Sequence of chain 10.O:
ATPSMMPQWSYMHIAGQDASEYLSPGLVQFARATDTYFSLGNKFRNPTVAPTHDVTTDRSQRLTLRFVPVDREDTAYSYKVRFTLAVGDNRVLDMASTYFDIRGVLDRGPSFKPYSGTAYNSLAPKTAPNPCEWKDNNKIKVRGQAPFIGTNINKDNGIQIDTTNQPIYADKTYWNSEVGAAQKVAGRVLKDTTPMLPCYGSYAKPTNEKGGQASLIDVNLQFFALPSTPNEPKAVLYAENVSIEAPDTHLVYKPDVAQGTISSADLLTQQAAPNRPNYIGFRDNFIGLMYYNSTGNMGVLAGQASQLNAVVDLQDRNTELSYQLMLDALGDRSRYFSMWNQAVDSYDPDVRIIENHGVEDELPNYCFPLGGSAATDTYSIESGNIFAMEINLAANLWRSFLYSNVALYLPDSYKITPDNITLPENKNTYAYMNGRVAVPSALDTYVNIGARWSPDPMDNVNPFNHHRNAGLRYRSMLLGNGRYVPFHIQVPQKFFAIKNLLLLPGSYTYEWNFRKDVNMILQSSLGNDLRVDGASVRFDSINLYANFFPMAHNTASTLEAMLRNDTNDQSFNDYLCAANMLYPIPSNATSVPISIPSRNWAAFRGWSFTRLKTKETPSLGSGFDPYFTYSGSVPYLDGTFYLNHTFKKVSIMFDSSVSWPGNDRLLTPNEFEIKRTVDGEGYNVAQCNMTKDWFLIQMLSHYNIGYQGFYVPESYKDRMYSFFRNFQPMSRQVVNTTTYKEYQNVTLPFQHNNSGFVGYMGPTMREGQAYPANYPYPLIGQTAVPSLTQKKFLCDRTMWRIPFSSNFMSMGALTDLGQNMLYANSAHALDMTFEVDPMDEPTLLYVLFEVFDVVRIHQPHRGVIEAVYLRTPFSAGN

Binding-site contacts:
Ligand atom NH1 contacts residue MET606 of chain 10.O at 4.0 Å.
Ligand atom CB contacts residue ALA34 of chain 10.N at 4.3 Å (hydrophobic).
Ligand atom O contacts residue PRO48 of chain 10.O at 3.4 Å.
Ligand atom OG1 contacts residue THR49 of chain 10.O at 4.2 Å.
Ligand atom NH1 contacts residue PHE31 of chain 10.N at 3.0 Å.
Ligand atom NH2 contacts residue MET606 of chain 10.O at 4.2 Å.
Ligand atom O contacts residue GLY17 of chain 10.O at 4.0 Å.
Ligand atom CZ contacts residue PHE31 of chain 10.N at 4.3 Å (hydrophobic).
Ligand atom CB contacts residue THR49 of chain 10.O at 4.0 Å.
Ligand atom O contacts residue ALA34 of chain 10.N at 4.1 Å.
Ligand atom CB contacts residue VAL56 of chain 10.O at 4.2 Å (hydrophobic).
Ligand atom C contacts residue PRO52 of chain 10.O at 4.2 Å (hydrophobic).
Ligand atom CD2 contacts residue TYR38 of chain 10.N at 3.8 Å (hydrophobic).
Ligand atom N contacts residue VAL50 of chain 10.O at 3.6 Å (h-bond).
Ligand atom O contacts residue VAL50 of chain 10.O at 3.7 Å.
Ligand atom CD1 contacts residue TYR38 of chain 10.N at 4.4 Å (hydrophobic).
Ligand atom CA contacts residue PRO52 of chain 10.O at 4.1 Å (hydrophobic).
Ligand atom C contacts residue VAL50 of chain 10.O at 3.6 Å (hydrophobic).
Ligand atom CD2 contacts residue VAL56 of chain 10.O at 3.8 Å (hydrophobic).
Ligand atom CA contacts residue ALA51 of chain 10.O at 4.4 Å (hydrophobic).
Ligand atom CE2 contacts residue THR599 of chain 10.O at 4.2 Å.
Ligand atom O contacts residue THR49 of chain 10.O at 4.2 Å.
Ligand atom OG1 contacts residue PRO48 of chain 10.O at 3.1 Å.
Ligand atom N contacts residue VAL50 of chain 10.O at 4.2 Å.
Ligand atom NH2 contacts residue THR602 of chain 10.O at 4.4 Å.
Ligand atom CD2 contacts residue ASP55 of chain 10.O at 3.8 Å.
Ligand atom CG contacts residue TYR38 of chain 10.N at 3.7 Å (hydrophobic).
Ligand atom C contacts residue PRO48 of chain 10.O at 3.9 Å (hydrophobic).
Ligand atom O contacts residue PRO52 of chain 10.O at 4.0 Å.
Ligand atom N contacts residue PRO52 of chain 10.O at 4.0 Å.
Ligand atom CA contacts residue VAL50 of chain 10.O at 3.0 Å (hydrophobic).
Ligand atom CZ contacts residue PHE31 of chain 10.N at 4.2 Å (hydrophobic).
Ligand atom CE2 contacts residue ASP55 of chain 10.O at 3.6 Å.
Ligand atom CB contacts residue PRO48 of chain 10.O at 3.9 Å (hydrophobic).
Ligand atom CD1 contacts residue ALA34 of chain 10.N at 4.3 Å (hydrophobic).
Ligand atom CB contacts residue TYR38 of chain 10.N at 3.6 Å (hydrophobic).
Ligand atom CB contacts residue PRO52 of chain 10.O at 3.8 Å (hydrophobic).
Ligand atom CD2 contacts residue HIS54 of chain 10.O at 4.4 Å.
Ligand atom CA contacts residue PRO48 of chain 10.O at 4.2 Å (hydrophobic).
Ligand atom NH1 contacts residue GLY27 of chain 10.N at 4.4 Å.

Sequence of chain 10.N:
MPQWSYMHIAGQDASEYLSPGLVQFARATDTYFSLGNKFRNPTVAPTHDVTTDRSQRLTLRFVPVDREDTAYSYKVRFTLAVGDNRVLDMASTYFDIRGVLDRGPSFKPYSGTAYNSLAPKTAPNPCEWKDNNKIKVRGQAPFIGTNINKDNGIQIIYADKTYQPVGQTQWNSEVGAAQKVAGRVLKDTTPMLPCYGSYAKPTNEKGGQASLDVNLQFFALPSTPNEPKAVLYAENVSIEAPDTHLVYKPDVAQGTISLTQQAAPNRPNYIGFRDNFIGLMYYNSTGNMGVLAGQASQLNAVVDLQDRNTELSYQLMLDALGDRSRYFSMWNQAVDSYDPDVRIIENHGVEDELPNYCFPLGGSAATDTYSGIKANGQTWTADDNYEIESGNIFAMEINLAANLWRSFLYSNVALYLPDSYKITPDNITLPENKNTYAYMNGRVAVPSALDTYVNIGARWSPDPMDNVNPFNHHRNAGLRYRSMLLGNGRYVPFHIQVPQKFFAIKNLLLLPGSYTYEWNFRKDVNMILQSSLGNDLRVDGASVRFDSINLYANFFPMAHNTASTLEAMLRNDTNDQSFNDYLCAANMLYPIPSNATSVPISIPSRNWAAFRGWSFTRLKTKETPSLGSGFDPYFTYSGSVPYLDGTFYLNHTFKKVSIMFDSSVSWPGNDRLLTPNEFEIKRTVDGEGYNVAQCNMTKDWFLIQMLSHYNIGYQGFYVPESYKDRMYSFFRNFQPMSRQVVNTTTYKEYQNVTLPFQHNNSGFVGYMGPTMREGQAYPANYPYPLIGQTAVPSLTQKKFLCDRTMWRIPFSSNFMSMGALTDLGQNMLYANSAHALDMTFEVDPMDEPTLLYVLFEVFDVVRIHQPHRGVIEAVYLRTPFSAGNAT

This small molecule binds to this protein.
Small molecule (SMILES): CSCC[C@H](NC(=O)[C@H](Cc1ccccc1)NC(=O)[C@H]1CCCN1C(=O)[C@@H](N)CCCN=C(N)N)C(=O)NCC(=O)N[C@@H](C=O)[C@@H](C)O

Sequence of chain 10.P:
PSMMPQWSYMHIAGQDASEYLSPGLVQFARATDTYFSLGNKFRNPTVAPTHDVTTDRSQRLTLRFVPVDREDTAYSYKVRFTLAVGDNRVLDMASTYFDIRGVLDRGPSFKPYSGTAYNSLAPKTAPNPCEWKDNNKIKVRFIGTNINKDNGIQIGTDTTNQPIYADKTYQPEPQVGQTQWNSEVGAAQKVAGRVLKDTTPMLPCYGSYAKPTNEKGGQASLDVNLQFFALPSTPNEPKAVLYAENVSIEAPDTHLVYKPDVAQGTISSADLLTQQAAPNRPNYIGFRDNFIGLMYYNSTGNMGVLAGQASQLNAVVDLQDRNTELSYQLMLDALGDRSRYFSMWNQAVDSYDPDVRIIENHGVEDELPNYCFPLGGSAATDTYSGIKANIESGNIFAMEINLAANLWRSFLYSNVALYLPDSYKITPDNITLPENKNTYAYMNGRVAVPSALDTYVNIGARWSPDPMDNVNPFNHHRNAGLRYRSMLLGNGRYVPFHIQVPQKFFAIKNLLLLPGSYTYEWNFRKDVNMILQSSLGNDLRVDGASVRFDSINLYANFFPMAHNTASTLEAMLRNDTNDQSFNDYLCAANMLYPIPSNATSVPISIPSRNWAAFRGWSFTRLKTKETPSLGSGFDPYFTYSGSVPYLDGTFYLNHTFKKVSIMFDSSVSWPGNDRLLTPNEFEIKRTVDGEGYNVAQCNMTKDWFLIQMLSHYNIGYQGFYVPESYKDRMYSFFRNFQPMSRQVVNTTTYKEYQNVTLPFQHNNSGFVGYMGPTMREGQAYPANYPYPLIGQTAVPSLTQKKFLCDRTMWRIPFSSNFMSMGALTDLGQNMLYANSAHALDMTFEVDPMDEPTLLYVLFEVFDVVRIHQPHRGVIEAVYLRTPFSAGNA